The small molecule below binds the protein below.
Small molecule (SMILES): NCCc1c[nH]c2ccc(O)cc12

Binding-site contacts:
Ligand atom CE3 contacts residue PHE456 of chain 1.E at 4.3 Å (hydrophobic).
Ligand atom NZ contacts residue ASP257 of chain 1.E at 2.6 Å (salt-bridge).
Ligand atom CZ3 contacts residue SER340 of chain 1.E at 4.2 Å.
Ligand atom OH contacts residue SER460 of chain 1.E at 3.0 Å (h-bond).
Ligand atom CD2 contacts residue ILE258 of chain 1.E at 4.4 Å (hydrophobic).
Ligand atom NZ contacts residue CYS261 of chain 1.E at 2.8 Å (h-bond).
Ligand atom CD1 contacts residue CYS261 of chain 1.E at 3.2 Å (hydrophobic).
Ligand atom CA contacts residue PHE456 of chain 1.E at 3.0 Å (hydrophobic).
Ligand atom NZ contacts residue TRP453 of chain 1.E at 4.1 Å.
Ligand atom CE2 contacts residue ILE258 of chain 1.E at 4.1 Å (hydrophobic).
Ligand atom CG contacts residue CYS261 of chain 1.E at 4.2 Å (hydrophobic).
Ligand atom CE2 contacts residue ALA344 of chain 1.E at 4.1 Å (hydrophobic).
Ligand atom CA contacts residue ASP257 of chain 1.E at 3.7 Å.
Ligand atom CZ2 contacts residue PHE457 of chain 1.E at 3.9 Å (hydrophobic).
Ligand atom CD1 contacts residue PHE457 of chain 1.E at 4.2 Å (hydrophobic).
Ligand atom CZ2 contacts residue ILE258 of chain 1.E at 4.4 Å (hydrophobic).
Ligand atom NE1 contacts residue ILE258 of chain 1.E at 4.0 Å.
Ligand atom CZ2 contacts residue SER340 of chain 1.E at 3.1 Å.
Ligand atom CD2 contacts residue PHE456 of chain 1.E at 4.3 Å (hydrophobic).
Ligand atom NZ contacts residue TYR485 of chain 1.E at 3.4 Å (h-bond).
Ligand atom CE3 contacts residue SER460 of chain 1.E at 4.1 Å.
Ligand atom CG contacts residue PHE456 of chain 1.E at 4.0 Å (hydrophobic).
Ligand atom CG contacts residue ILE258 of chain 1.E at 4.3 Å (hydrophobic).
Ligand atom CA contacts residue TRP453 of chain 1.E at 3.6 Å (hydrophobic).
Ligand atom NE1 contacts residue CYS261 of chain 1.E at 4.2 Å.
Ligand atom NE1 contacts residue ALA344 of chain 1.E at 3.9 Å.
Ligand atom CH2 contacts residue SER340 of chain 1.E at 3.0 Å.
Ligand atom CA contacts residue CYS261 of chain 1.E at 3.1 Å (hydrophobic).
Ligand atom NE1 contacts residue THR262 of chain 1.E at 3.6 Å.
Ligand atom NZ contacts residue PHE456 of chain 1.E at 4.0 Å.
Ligand atom CE2 contacts residue PHE457 of chain 1.E at 3.9 Å (hydrophobic).
Ligand atom CB contacts residue ASP257 of chain 1.E at 3.2 Å.
Ligand atom NE1 contacts residue PHE457 of chain 1.E at 3.8 Å.
Ligand atom CZ2 contacts residue ALA344 of chain 1.E at 3.6 Å (hydrophobic).
Ligand atom CZ3 contacts residue SER460 of chain 1.E at 3.7 Å.
Ligand atom OH contacts residue VAL329 of chain 1.E at 4.0 Å.
Ligand atom CD1 contacts residue ILE258 of chain 1.E at 4.0 Å (hydrophobic).
Ligand atom CB contacts residue CYS261 of chain 1.E at 4.1 Å (hydrophobic).
Ligand atom CG contacts residue ASP257 of chain 1.E at 4.3 Å.
Ligand atom CB contacts residue PHE456 of chain 1.E at 3.3 Å (hydrophobic).

Sequence of chain 1.E:
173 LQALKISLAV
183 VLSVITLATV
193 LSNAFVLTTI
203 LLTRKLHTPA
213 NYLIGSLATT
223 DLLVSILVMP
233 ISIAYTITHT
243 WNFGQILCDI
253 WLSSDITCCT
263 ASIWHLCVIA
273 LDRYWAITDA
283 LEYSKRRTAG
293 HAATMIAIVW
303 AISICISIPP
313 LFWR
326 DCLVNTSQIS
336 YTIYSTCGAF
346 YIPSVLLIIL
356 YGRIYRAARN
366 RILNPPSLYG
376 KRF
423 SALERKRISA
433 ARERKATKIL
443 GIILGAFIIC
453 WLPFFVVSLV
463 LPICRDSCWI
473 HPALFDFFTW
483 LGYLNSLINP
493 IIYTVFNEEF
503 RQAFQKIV